Binding-site contacts:
Ligand atom C5 contacts residue ASN798 of chain 1.J at 3.7 Å.
Ligand atom C3 contacts residue ASN798 of chain 1.J at 3.8 Å.
Ligand atom O6 contacts residue GLN801 of chain 1.J at 3.7 Å.
Ligand atom O5 contacts residue GLN801 of chain 1.J at 4.5 Å.
Ligand atom C2 contacts residue ASN798 of chain 1.J at 2.5 Å.
Ligand atom C1 contacts residue SER800 of chain 1.J at 4.1 Å.
Ligand atom O7 contacts residue ASN798 of chain 1.J at 4.0 Å.
Ligand atom C6 contacts residue GLN801 of chain 1.J at 4.0 Å.
Ligand atom N2 contacts residue ASN798 of chain 1.J at 2.9 Å (h-bond).
Ligand atom C1 contacts residue ASN798 of chain 1.J at 1.4 Å.
Ligand atom C4 contacts residue ASN798 of chain 1.J at 4.2 Å.
Ligand atom C7 contacts residue ASN798 of chain 1.J at 3.6 Å.
Ligand atom C5 contacts residue GLN801 of chain 1.J at 4.2 Å.
Ligand atom O5 contacts residue ASN798 of chain 1.J at 2.4 Å (h-bond).

A small-molecule ligand and the protein it binds are described below.
Small molecule (SMILES): CC(=O)N[C@@H]1[C@@H](O)[C@H](O)[C@@H](CO)O[C@H]1O

Sequence of chain 1.J:
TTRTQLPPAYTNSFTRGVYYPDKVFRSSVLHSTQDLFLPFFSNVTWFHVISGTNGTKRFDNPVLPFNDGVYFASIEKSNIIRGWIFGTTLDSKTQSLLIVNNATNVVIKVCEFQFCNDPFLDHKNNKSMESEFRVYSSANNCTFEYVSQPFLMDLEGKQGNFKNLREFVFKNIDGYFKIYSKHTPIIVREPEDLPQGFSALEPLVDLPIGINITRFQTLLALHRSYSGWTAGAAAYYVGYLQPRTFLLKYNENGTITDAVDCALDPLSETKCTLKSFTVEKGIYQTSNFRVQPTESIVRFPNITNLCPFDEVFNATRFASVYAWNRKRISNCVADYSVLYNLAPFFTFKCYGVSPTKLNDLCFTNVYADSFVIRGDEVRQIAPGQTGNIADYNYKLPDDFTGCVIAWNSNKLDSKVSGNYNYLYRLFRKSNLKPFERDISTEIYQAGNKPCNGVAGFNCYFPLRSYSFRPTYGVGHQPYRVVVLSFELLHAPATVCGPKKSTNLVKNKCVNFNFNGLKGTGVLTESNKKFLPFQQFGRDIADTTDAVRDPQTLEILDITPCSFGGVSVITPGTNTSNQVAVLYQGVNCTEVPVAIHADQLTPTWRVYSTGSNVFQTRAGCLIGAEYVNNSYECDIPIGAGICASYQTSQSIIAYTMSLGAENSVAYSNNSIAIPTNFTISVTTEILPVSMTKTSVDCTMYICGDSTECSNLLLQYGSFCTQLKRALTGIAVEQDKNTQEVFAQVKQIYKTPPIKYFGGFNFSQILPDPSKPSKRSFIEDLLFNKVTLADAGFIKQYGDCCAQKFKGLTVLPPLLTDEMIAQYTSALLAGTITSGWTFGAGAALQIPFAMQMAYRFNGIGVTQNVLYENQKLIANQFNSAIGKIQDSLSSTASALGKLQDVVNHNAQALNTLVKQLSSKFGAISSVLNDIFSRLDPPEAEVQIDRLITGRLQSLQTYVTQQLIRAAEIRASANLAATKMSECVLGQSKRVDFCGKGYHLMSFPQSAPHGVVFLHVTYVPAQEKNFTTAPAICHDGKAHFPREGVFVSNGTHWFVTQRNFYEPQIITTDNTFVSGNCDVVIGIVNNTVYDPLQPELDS